Binding-site contacts:
Ligand atom C10 contacts residue ASP121 of chain 2.A at 3.3 Å.
Ligand atom C2 contacts residue PHE159 of chain 2.A at 3.7 Å (hydrophobic).
Ligand atom C9 contacts residue LEU119 of chain 2.A at 3.6 Å (hydrophobic).
Ligand atom C8 contacts residue ALA37 of chain 2.A at 3.7 Å (hydrophobic).
Ligand atom C6 contacts residue ASP156 of chain 2.A at 3.2 Å.
Ligand atom C1 contacts residue TYR163 of chain 2.A at 3.5 Å (hydrophobic).
Ligand atom N1 contacts residue ALA37 of chain 2.A at 3.6 Å.
Ligand atom C7 contacts residue PHE159 of chain 2.A at 3.8 Å (hydrophobic).
Ligand atom N1 contacts residue ILE36 of chain 2.A at 3.9 Å.
Ligand atom N1 contacts residue ASP121 of chain 2.A at 3.6 Å (salt-bridge).
Ligand atom C6 contacts residue PHE159 of chain 2.A at 4.0 Å (hydrophobic).
Ligand atom N2 contacts residue ALA37 of chain 2.A at 3.1 Å.
Ligand atom C1 contacts residue ARG160 of chain 2.A at 4.2 Å.
Ligand atom C4 contacts residue ALA37 of chain 2.A at 4.2 Å (hydrophobic).
Ligand atom C4 contacts residue PHE159 of chain 2.A at 4.0 Å (hydrophobic).
Ligand atom O2 contacts residue LEU119 of chain 2.A at 4.0 Å.
Ligand atom C2 contacts residue ARG160 of chain 2.A at 4.1 Å.
Ligand atom C7 contacts residue ARG160 of chain 2.A at 3.5 Å.
Ligand atom C10 contacts residue VAL35 of chain 2.A at 4.0 Å (hydrophobic).
Ligand atom C7 contacts residue ASP156 of chain 2.A at 3.4 Å.
Ligand atom C4 contacts residue TYR63 of chain 2.A at 3.5 Å (hydrophobic).
Ligand atom C10 contacts residue LEU119 of chain 2.A at 3.4 Å (hydrophobic).
Ligand atom O1 contacts residue ARG160 of chain 2.A at 3.7 Å.
Ligand atom C3 contacts residue TYR63 of chain 2.A at 3.7 Å (hydrophobic).
Ligand atom N1 contacts residue VAL35 of chain 2.A at 3.4 Å.
Ligand atom C3 contacts residue PHE159 of chain 2.A at 3.7 Å (hydrophobic).
Ligand atom C5 contacts residue ALA37 of chain 2.A at 4.0 Å (hydrophobic).
Ligand atom O2 contacts residue CYS122 of chain 2.A at 4.0 Å.
Ligand atom N2 contacts residue VAL35 of chain 2.A at 3.2 Å.
Ligand atom O2 contacts residue ASP156 of chain 2.A at 2.3 Å (salt-bridge).
Ligand atom C8 contacts residue VAL35 of chain 2.A at 3.8 Å (hydrophobic).
Ligand atom C5 contacts residue PHE159 of chain 2.A at 4.2 Å (hydrophobic).
Ligand atom C1 contacts residue PHE159 of chain 2.A at 3.7 Å (hydrophobic).
Ligand atom C10 contacts residue CYS122 of chain 2.A at 3.3 Å (hydrophobic).
Ligand atom O1 contacts residue PHE159 of chain 2.A at 4.2 Å.
Ligand atom N2 contacts residue ILE36 of chain 2.A at 3.8 Å.
Ligand atom C9 contacts residue CYS122 of chain 2.A at 3.4 Å (hydrophobic).
Ligand atom C10 contacts residue VAL120 of chain 2.A at 4.0 Å (hydrophobic).
Ligand atom C4 contacts residue VAL35 of chain 2.A at 3.9 Å (hydrophobic).
Ligand atom N1 contacts residue LEU119 of chain 2.A at 3.5 Å (h-bond).

Sequence of chain 2.A:
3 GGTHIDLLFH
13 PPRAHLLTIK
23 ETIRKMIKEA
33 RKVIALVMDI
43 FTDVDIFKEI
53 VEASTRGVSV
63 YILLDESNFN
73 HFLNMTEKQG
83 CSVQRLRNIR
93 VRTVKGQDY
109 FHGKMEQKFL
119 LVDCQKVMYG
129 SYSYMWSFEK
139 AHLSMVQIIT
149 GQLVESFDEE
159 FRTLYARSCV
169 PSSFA

A protein and the small-molecule ligand that binds it are described below.
Small molecule (SMILES): COc1ccc(-c2cc[nH]n2)c(O)c1